Sequence of chain 1.N:
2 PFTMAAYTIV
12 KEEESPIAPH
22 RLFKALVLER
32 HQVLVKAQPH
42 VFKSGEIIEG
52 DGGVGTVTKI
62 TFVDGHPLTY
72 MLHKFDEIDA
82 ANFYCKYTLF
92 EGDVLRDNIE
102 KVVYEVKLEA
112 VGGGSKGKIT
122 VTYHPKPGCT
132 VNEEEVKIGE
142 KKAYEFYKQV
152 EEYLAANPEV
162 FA

Binding-site contacts:
Ligand atom C10 contacts residue LYS37 of chain 1.N at 3.8 Å.
Ligand atom C11 contacts residue LYS37 of chain 1.N at 3.2 Å.
Ligand atom C5 contacts residue TYR154 of chain 1.N at 3.6 Å (hydrophobic).
Ligand atom C13 contacts residue LYS37 of chain 1.N at 3.8 Å.
Ligand atom C1 contacts residue LYS37 of chain 1.N at 3.4 Å.
Ligand atom N contacts residue LYS37 of chain 1.N at 3.5 Å.
Ligand atom C8 contacts residue TYR154 of chain 1.N at 3.7 Å (hydrophobic).
Ligand atom C1 contacts residue TYR154 of chain 1.N at 3.5 Å (hydrophobic).
Ligand atom C14 contacts residue VAL161 of chain 1.N at 4.1 Å (hydrophobic).
Ligand atom C8 contacts residue LYS37 of chain 1.N at 4.2 Å.
Ligand atom C4 contacts residue TYR154 of chain 1.N at 3.5 Å (hydrophobic).
Ligand atom C7 contacts residue LYS37 of chain 1.N at 3.5 Å.
Ligand atom C6 contacts residue LYS37 of chain 1.N at 3.5 Å.
Ligand atom C15 contacts residue LYS37 of chain 1.N at 3.6 Å.
Ligand atom C16 contacts residue VAL161 of chain 1.N at 3.3 Å (hydrophobic).
Ligand atom C15 contacts residue VAL161 of chain 1.N at 3.4 Å (hydrophobic).
Ligand atom O1 contacts residue TYR154 of chain 1.N at 3.0 Å (h-bond).
Ligand atom C9 contacts residue TYR154 of chain 1.N at 3.5 Å (hydrophobic).
Ligand atom C16 contacts residue LYS37 of chain 1.N at 3.3 Å.
Ligand atom C11 contacts residue VAL161 of chain 1.N at 3.9 Å (hydrophobic).
Ligand atom C5 contacts residue LYS37 of chain 1.N at 3.9 Å.
Ligand atom C6 contacts residue ALA38 of chain 1.N at 4.3 Å (hydrophobic).
Ligand atom C4 contacts residue LYS37 of chain 1.N at 4.2 Å.
Ligand atom N contacts residue TYR154 of chain 1.N at 4.0 Å.
Ligand atom O3 contacts residue LYS37 of chain 1.N at 3.5 Å.
Ligand atom C7 contacts residue TYR154 of chain 1.N at 4.0 Å (hydrophobic).
Ligand atom C15 contacts residue PHE162 of chain 1.N at 3.1 Å (hydrophobic).
Ligand atom O2 contacts residue TYR154 of chain 1.N at 4.1 Å.
Ligand atom C12 contacts residue LYS37 of chain 1.N at 3.4 Å.
Ligand atom C6 contacts residue TYR154 of chain 1.N at 3.9 Å (hydrophobic).
Ligand atom C2 contacts residue TYR154 of chain 1.N at 3.7 Å (hydrophobic).
Ligand atom C14 contacts residue LYS37 of chain 1.N at 3.9 Å.
Ligand atom C3 contacts residue VAL34 of chain 1.N at 3.8 Å (hydrophobic).
Ligand atom C10 contacts residue TYR154 of chain 1.N at 3.4 Å (hydrophobic).
Ligand atom C14 contacts residue PHE162 of chain 1.N at 4.2 Å (hydrophobic).
Ligand atom S contacts residue TYR154 of chain 1.N at 3.8 Å.
Ligand atom C16 contacts residue PHE162 of chain 1.N at 3.5 Å (hydrophobic).
Ligand atom C4 contacts residue ALA38 of chain 1.N at 4.3 Å (hydrophobic).
Ligand atom C2 contacts residue LYS37 of chain 1.N at 3.8 Å.
Ligand atom C3 contacts residue TYR154 of chain 1.N at 3.5 Å (hydrophobic).

A small-molecule ligand and the protein it binds are described below.
Small molecule (SMILES): O=S(=O)(O)c1cccc2cccc(Nc3ccccc3)c12